Binding-site contacts:
Ligand atom CAN contacts residue ALA45 of chain 1.B at 3.9 Å (hydrophobic).
Ligand atom CAS contacts residue LEU123 of chain 1.B at 3.6 Å (hydrophobic).
Ligand atom CAU contacts residue GLY216 of chain 1.B at 3.6 Å.
Ligand atom CAF contacts residue ALA45 of chain 1.B at 3.9 Å (hydrophobic).
Ligand atom CAW contacts residue MET116 of chain 1.B at 3.7 Å (hydrophobic).
Ligand atom CBC contacts residue ASP46 of chain 1.B at 3.0 Å.
Ligand atom CAC contacts residue LEU82 of chain 1.B at 3.6 Å (hydrophobic).
Ligand atom CAM contacts residue ALA45 of chain 1.B at 3.3 Å (hydrophobic).
Ligand atom CBA contacts residue ASP46 of chain 1.B at 3.3 Å.
Ligand atom CAA contacts residue GLU48 of chain 1.B at 3.3 Å.
Ligand atom CAO contacts residue MET38 of chain 1.B at 3.8 Å (hydrophobic).
Ligand atom CAN contacts residue LEU220 of chain 1.B at 3.9 Å (hydrophobic).
Ligand atom CAX contacts residue MET116 of chain 1.B at 3.7 Å (hydrophobic).
Ligand atom CAM contacts residue TRP78 of chain 1.B at 3.9 Å (hydrophobic).
Ligand atom CAO contacts residue LEU220 of chain 1.B at 3.7 Å (hydrophobic).
Ligand atom CAO contacts residue THR42 of chain 1.B at 3.8 Å.
Ligand atom CAP contacts residue LEU41 of chain 1.B at 3.8 Å (hydrophobic).
Ligand atom NBB contacts residue VAL228 of chain 1.B at 2.6 Å (h-bond).
Ligand atom OAG contacts residue GLU48 of chain 1.B at 2.6 Å (salt-bridge).
Ligand atom CBC contacts residue VAL228 of chain 1.B at 3.5 Å (hydrophobic).
Ligand atom OAG contacts residue ARG89 of chain 1.B at 2.9 Å (salt-bridge).
Ligand atom CAW contacts residue GLU114 of chain 1.B at 3.6 Å.
Ligand atom CAW contacts residue GLY115 of chain 1.B at 3.9 Å.
Ligand atom CAF contacts residue LEU41 of chain 1.B at 3.7 Å (hydrophobic).
Ligand atom CAU contacts residue LEU220 of chain 1.B at 3.9 Å (hydrophobic).
Ligand atom CAL contacts residue ALA45 of chain 1.B at 3.6 Å (hydrophobic).
Ligand atom OAG contacts residue LEU82 of chain 1.B at 3.9 Å.
Ligand atom CAZ contacts residue VAL228 of chain 1.B at 3.2 Å (hydrophobic).
Ligand atom NBB contacts residue ASP46 of chain 1.B at 2.7 Å (salt-bridge).
Ligand atom CBA contacts residue THR42 of chain 1.B at 3.6 Å.
Ligand atom CAV contacts residue HIS219 of chain 1.B at 3.9 Å.
Ligand atom OAY contacts residue THR42 of chain 1.B at 3.8 Å.
Ligand atom CAZ contacts residue TRP78 of chain 1.B at 3.9 Å (hydrophobic).
Ligand atom CAB contacts residue ARG89 of chain 1.B at 3.8 Å.
Ligand atom CAB contacts residue GLU48 of chain 1.B at 3.3 Å.
Ligand atom CAS contacts residue MET116 of chain 1.B at 3.5 Å (hydrophobic).
Ligand atom CAW contacts residue MET38 of chain 1.B at 3.7 Å (hydrophobic).
Ligand atom CAQ contacts residue PHE99 of chain 1.B at 3.7 Å (hydrophobic).
Ligand atom CBA contacts residue VAL228 of chain 1.B at 3.1 Å (hydrophobic).
Ligand atom CAL contacts residue LEU79 of chain 1.B at 3.7 Å (hydrophobic).

A protein and the small-molecule ligand that binds it are described below.
Small molecule (SMILES): CC/C(=C(\c1ccc(O)cc1)c1ccc(OCCNC)cc1)c1ccccc1

Sequence of chain 1.B:
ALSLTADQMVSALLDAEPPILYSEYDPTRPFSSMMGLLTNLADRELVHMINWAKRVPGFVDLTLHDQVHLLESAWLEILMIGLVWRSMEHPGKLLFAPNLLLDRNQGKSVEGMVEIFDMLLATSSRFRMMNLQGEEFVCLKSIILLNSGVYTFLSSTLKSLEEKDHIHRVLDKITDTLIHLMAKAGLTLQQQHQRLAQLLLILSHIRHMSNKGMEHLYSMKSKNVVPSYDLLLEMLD